Sequence of chain 1.G:
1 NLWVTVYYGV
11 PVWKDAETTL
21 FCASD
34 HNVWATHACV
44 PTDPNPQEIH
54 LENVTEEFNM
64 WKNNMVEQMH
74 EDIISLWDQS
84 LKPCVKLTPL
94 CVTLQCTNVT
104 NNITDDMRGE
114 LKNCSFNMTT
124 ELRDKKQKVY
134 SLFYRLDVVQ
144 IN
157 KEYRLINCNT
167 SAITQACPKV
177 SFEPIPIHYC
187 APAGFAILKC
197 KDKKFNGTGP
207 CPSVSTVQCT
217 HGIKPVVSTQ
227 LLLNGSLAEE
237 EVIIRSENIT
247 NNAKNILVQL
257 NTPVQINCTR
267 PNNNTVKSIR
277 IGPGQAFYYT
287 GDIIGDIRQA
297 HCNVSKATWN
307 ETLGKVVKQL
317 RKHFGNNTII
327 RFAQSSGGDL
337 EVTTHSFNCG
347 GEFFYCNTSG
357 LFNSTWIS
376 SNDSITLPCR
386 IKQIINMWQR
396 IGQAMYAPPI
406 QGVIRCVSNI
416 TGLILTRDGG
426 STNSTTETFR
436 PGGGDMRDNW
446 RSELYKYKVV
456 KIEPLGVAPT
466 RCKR

The protein below binds the small molecule below.
Small molecule (SMILES): CC(=O)N[C@H]1[C@H](O[C@H]2[C@H](O)[C@@H](NC(C)=O)CO[C@@H]2CO)O[C@H](CO)[C@@H](O)[C@@H]1O

Binding-site contacts:
Ligand atom O5 contacts residue ASN299 of chain 1.G at 2.5 Å (h-bond).
Ligand atom N2 contacts residue ASN299 of chain 1.G at 2.9 Å (h-bond).
Ligand atom C1 contacts residue ASN299 of chain 1.G at 1.5 Å.
Ligand atom C7 contacts residue HIS297 of chain 1.G at 3.9 Å.
Ligand atom C4 contacts residue ASN299 of chain 1.G at 4.3 Å.
Ligand atom C7 contacts residue ARG410 of chain 1.G at 3.6 Å.
Ligand atom O5 contacts residue SER379 of chain 1.G at 4.3 Å.
Ligand atom O7 contacts residue ASN299 of chain 1.G at 3.6 Å.
Ligand atom C7 contacts residue ASN263 of chain 1.G at 4.3 Å.
Ligand atom C2 contacts residue ASN299 of chain 1.G at 2.5 Å.
Ligand atom C8 contacts residue ASN299 of chain 1.G at 4.5 Å.
Ligand atom C8 contacts residue ARG410 of chain 1.G at 3.4 Å.
Ligand atom C7 contacts residue ASN299 of chain 1.G at 3.4 Å.
Ligand atom C8 contacts residue CYS264 of chain 1.G at 4.3 Å (hydrophobic).
Ligand atom C3 contacts residue HIS297 of chain 1.G at 3.9 Å.
Ligand atom O7 contacts residue ARG410 of chain 1.G at 3.1 Å (salt-bridge).
Ligand atom O6 contacts residue SER379 of chain 1.G at 4.4 Å.
Ligand atom O7 contacts residue ASN263 of chain 1.G at 4.2 Å.
Ligand atom C2 contacts residue HIS297 of chain 1.G at 3.9 Å.
Ligand atom C8 contacts residue ASN263 of chain 1.G at 3.5 Å.
Ligand atom O3 contacts residue HIS297 of chain 1.G at 4.5 Å.
Ligand atom C8 contacts residue THR265 of chain 1.G at 3.5 Å.
Ligand atom N2 contacts residue HIS297 of chain 1.G at 3.1 Å (h-bond).
Ligand atom C8 contacts residue HIS297 of chain 1.G at 3.9 Å.
Ligand atom C5 contacts residue ASN299 of chain 1.G at 3.8 Å.
Ligand atom C3 contacts residue ASN299 of chain 1.G at 3.9 Å.
Ligand atom C1 contacts residue HIS297 of chain 1.G at 4.1 Å.